Sequence of chain 1.C:
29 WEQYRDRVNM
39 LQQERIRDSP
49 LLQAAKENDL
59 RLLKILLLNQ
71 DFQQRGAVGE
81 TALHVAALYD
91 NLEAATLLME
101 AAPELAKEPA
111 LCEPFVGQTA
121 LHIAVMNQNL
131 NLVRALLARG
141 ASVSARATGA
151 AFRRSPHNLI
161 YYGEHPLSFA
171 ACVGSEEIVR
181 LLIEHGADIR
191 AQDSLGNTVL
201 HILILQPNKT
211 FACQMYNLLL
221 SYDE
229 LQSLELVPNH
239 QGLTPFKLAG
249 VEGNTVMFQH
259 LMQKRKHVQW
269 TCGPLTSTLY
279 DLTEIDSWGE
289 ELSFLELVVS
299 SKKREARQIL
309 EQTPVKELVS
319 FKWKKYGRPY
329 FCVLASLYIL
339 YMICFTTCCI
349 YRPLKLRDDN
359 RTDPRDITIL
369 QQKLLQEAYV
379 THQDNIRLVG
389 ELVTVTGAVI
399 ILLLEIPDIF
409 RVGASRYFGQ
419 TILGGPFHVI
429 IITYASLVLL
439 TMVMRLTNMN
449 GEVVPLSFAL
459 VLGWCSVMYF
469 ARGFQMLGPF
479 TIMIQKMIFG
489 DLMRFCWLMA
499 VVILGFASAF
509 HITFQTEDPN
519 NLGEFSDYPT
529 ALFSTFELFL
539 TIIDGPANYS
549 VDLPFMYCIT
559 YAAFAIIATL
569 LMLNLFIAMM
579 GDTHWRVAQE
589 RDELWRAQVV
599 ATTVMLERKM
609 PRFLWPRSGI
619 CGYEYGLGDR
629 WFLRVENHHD

Binding-site contacts:
Ligand atom C7 contacts residue ILE557 of chain 1.C at 4.0 Å (hydrophobic).
Ligand atom C27 contacts residue ALA498 of chain 1.D at 4.0 Å (hydrophobic).
Ligand atom C11 contacts residue LEU530 of chain 1.D at 3.9 Å (hydrophobic).
Ligand atom C12 contacts residue LEU530 of chain 1.D at 3.8 Å (hydrophobic).
Ligand atom C26 contacts residue CYS494 of chain 1.D at 3.8 Å (hydrophobic).
Ligand atom C3 contacts residue CYS556 of chain 1.C at 3.7 Å (hydrophobic).
Ligand atom C2 contacts residue PRO527 of chain 1.D at 3.7 Å (hydrophobic).
Ligand atom C9 contacts residue PRO527 of chain 1.D at 4.2 Å (hydrophobic).
Ligand atom C1 contacts residue PHE531 of chain 1.D at 3.6 Å (hydrophobic).
Ligand atom C26 contacts residue ILE564 of chain 1.C at 4.0 Å (hydrophobic).
Ligand atom C14 contacts residue ALA560 of chain 1.C at 4.4 Å (hydrophobic).
Ligand atom C21 contacts residue PHE534 of chain 1.D at 4.3 Å (hydrophobic).
Ligand atom C14 contacts residue PHE531 of chain 1.D at 4.4 Å (hydrophobic).
Ligand atom C9 contacts residue PHE531 of chain 1.D at 4.0 Å (hydrophobic).
Ligand atom O1 contacts residue PHE553 of chain 1.C at 4.0 Å.
Ligand atom C15 contacts residue ALA560 of chain 1.C at 3.5 Å (hydrophobic).
Ligand atom C4 contacts residue PHE553 of chain 1.C at 4.3 Å (hydrophobic).
Ligand atom C24 contacts residue PHE534 of chain 1.D at 4.0 Å (hydrophobic).
Ligand atom C1 contacts residue THR528 of chain 1.D at 4.4 Å.
Ligand atom C2 contacts residue THR528 of chain 1.D at 4.3 Å.
Ligand atom C21 contacts residue ILE501 of chain 1.D at 3.7 Å (hydrophobic).
Ligand atom C11 contacts residue PRO527 of chain 1.D at 4.0 Å (hydrophobic).
Ligand atom C27 contacts residue MET497 of chain 1.D at 3.5 Å (hydrophobic).
Ligand atom C1 contacts residue PRO527 of chain 1.D at 3.1 Å (hydrophobic).
Ligand atom C27 contacts residue ILE501 of chain 1.D at 4.2 Å (hydrophobic).
Ligand atom C16 contacts residue ALA560 of chain 1.C at 4.0 Å (hydrophobic).
Ligand atom C23 contacts residue PHE534 of chain 1.D at 4.3 Å (hydrophobic).
Ligand atom C26 contacts residue MET497 of chain 1.D at 3.4 Å (hydrophobic).
Ligand atom C5 contacts residue CYS556 of chain 1.C at 4.0 Å (hydrophobic).
Ligand atom C10 contacts residue PRO527 of chain 1.D at 4.0 Å (hydrophobic).
Ligand atom C11 contacts residue PHE531 of chain 1.D at 4.2 Å (hydrophobic).
Ligand atom C4 contacts residue CYS556 of chain 1.C at 4.1 Å (hydrophobic).
Ligand atom C6 contacts residue CYS556 of chain 1.C at 3.9 Å (hydrophobic).
Ligand atom C19 contacts residue PRO527 of chain 1.D at 3.6 Å (hydrophobic).
Ligand atom C25 contacts residue MET497 of chain 1.D at 4.1 Å (hydrophobic).
Ligand atom C12 contacts residue PHE531 of chain 1.D at 4.2 Å (hydrophobic).
Ligand atom C6 contacts residue ILE557 of chain 1.C at 3.6 Å (hydrophobic).
Ligand atom C27 contacts residue PHE534 of chain 1.D at 3.9 Å (hydrophobic).
Ligand atom O1 contacts residue CYS556 of chain 1.C at 4.2 Å.
Ligand atom C25 contacts residue CYS494 of chain 1.D at 4.2 Å (hydrophobic).

Sequence of chain 1.D:
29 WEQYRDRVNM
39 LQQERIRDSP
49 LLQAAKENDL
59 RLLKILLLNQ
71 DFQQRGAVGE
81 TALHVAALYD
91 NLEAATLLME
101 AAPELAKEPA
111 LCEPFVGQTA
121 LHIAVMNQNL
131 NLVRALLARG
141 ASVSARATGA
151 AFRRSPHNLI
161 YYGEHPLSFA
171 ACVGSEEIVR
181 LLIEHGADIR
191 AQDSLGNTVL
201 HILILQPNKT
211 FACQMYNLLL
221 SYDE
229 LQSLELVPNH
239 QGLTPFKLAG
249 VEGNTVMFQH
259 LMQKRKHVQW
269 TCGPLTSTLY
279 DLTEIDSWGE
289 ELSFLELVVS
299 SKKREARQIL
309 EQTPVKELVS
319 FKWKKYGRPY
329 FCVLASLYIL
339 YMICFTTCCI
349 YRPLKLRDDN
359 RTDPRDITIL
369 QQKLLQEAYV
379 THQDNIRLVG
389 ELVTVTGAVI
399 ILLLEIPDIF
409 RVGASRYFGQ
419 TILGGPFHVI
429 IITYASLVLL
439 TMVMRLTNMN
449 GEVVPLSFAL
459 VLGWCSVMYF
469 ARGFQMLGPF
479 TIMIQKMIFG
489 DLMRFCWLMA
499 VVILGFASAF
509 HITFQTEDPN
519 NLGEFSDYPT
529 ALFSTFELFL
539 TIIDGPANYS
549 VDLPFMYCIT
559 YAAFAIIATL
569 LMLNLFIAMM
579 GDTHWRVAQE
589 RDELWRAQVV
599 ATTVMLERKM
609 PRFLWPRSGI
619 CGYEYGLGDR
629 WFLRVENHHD

The protein below binds the small molecule below.
Small molecule (SMILES): CC(C)[C@@H](C)/C=C/[C@@H](C)[C@H]1CC[C@H]2C3=CC=C4C[C@@H](O)CC[C@]4(C)[C@H]3CC[C@]12C